The small molecule below binds the protein below.
Small molecule (SMILES): CC(=O)N[C@H]1[C@H](O[C@H]2[C@H](O)[C@@H](NC(C)=O)CO[C@@H]2CO)O[C@H](CO)[C@@H](O)[C@@H]1O

Binding-site contacts:
Ligand atom N2 contacts residue TYR627 of chain 1.A at 4.5 Å.
Ligand atom O5 contacts residue TYR627 of chain 1.A at 4.5 Å.
Ligand atom C2 contacts residue TYR627 of chain 1.A at 4.3 Å (hydrophobic).
Ligand atom C1 contacts residue TYR627 of chain 1.A at 4.0 Å (hydrophobic).
Ligand atom C7 contacts residue TYR627 of chain 1.A at 4.5 Å (hydrophobic).
Ligand atom C7 contacts residue ALA653 of chain 1.A at 4.2 Å (hydrophobic).
Ligand atom O5 contacts residue ASN528 of chain 1.A at 2.4 Å (h-bond).
Ligand atom C8 contacts residue TYR627 of chain 1.A at 4.3 Å (hydrophobic).
Ligand atom C5 contacts residue ASN528 of chain 1.A at 3.7 Å.
Ligand atom O7 contacts residue ASN528 of chain 1.A at 3.1 Å (h-bond).
Ligand atom C8 contacts residue TYR608 of chain 1.A at 3.8 Å (hydrophobic).
Ligand atom C7 contacts residue THR527 of chain 1.A at 4.2 Å.
Ligand atom O5 contacts residue LYS606 of chain 1.A at 3.3 Å (salt-bridge).
Ligand atom C1 contacts residue ASN528 of chain 1.A at 1.4 Å.
Ligand atom C5 contacts residue LYS606 of chain 1.A at 4.2 Å.
Ligand atom O6 contacts residue LYS606 of chain 1.A at 3.2 Å (salt-bridge).
Ligand atom C5 contacts residue TYR627 of chain 1.A at 3.9 Å (hydrophobic).
Ligand atom C2 contacts residue ASN528 of chain 1.A at 2.5 Å.
Ligand atom C8 contacts residue ARG654 of chain 1.A at 3.4 Å.
Ligand atom C3 contacts residue ASN528 of chain 1.A at 3.8 Å.
Ligand atom C1 contacts residue GLY607 of chain 1.A at 4.4 Å.
Ligand atom O7 contacts residue TYR627 of chain 1.A at 4.1 Å.
Ligand atom O5 contacts residue GLY607 of chain 1.A at 3.8 Å.
Ligand atom C3 contacts residue TYR627 of chain 1.A at 3.7 Å (hydrophobic).
Ligand atom C7 contacts residue ASN528 of chain 1.A at 3.2 Å.
Ligand atom C1 contacts residue LYS606 of chain 1.A at 4.1 Å.
Ligand atom C8 contacts residue THR527 of chain 1.A at 3.8 Å.
Ligand atom C6 contacts residue GLY607 of chain 1.A at 3.9 Å.
Ligand atom C4 contacts residue TYR627 of chain 1.A at 4.2 Å (hydrophobic).
Ligand atom C5 contacts residue GLY607 of chain 1.A at 4.0 Å.
Ligand atom C8 contacts residue ASN528 of chain 1.A at 4.4 Å.
Ligand atom C8 contacts residue ALA653 of chain 1.A at 4.3 Å (hydrophobic).
Ligand atom O4 contacts residue TYR627 of chain 1.A at 4.2 Å.
Ligand atom C4 contacts residue ASN528 of chain 1.A at 4.2 Å.
Ligand atom C6 contacts residue LYS606 of chain 1.A at 4.0 Å.
Ligand atom N2 contacts residue ASN528 of chain 1.A at 2.9 Å (h-bond).
Ligand atom N2 contacts residue THR527 of chain 1.A at 4.2 Å.
Ligand atom O7 contacts residue ALA653 of chain 1.A at 3.4 Å.

Sequence of chain 1.A:
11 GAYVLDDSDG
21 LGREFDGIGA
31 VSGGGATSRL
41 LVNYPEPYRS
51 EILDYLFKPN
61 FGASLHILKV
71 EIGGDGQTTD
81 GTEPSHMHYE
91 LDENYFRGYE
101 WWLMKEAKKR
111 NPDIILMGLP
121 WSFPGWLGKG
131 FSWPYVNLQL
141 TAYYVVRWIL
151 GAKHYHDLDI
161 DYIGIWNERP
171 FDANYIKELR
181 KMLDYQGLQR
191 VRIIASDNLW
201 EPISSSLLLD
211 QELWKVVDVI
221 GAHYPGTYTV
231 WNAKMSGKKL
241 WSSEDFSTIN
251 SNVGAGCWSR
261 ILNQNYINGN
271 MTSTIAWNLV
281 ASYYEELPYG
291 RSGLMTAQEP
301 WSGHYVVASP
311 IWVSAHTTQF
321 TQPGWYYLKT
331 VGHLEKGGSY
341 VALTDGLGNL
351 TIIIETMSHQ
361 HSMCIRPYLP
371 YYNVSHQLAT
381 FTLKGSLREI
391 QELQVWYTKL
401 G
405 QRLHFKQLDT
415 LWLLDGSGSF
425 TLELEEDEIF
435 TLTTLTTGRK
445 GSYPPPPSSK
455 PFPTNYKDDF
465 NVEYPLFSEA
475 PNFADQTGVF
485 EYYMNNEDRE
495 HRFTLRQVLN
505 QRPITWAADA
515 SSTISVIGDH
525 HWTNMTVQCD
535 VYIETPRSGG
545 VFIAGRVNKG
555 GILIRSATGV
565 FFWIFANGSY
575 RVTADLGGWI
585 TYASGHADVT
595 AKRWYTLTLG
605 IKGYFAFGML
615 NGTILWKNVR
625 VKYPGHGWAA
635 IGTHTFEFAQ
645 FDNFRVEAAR